A small-molecule ligand and the protein it binds are described below.
Small molecule (SMILES): CC(=O)N[C@H]1[C@H](O[C@H]2[C@H](O)[C@@H](NC(C)=O)CO[C@@H]2CO)O[C@H](CO)[C@@H](O)[C@@H]1O

Binding-site contacts:
Ligand atom C2 contacts residue ASN245 of chain 1.E at 2.5 Å.
Ligand atom C6 contacts residue TRP220 of chain 1.E at 4.1 Å (hydrophobic).
Ligand atom C1 contacts residue ARG222 of chain 1.E at 3.6 Å.
Ligand atom O5 contacts residue ARG222 of chain 1.E at 3.2 Å (salt-bridge).
Ligand atom C3 contacts residue ASN245 of chain 1.E at 3.7 Å.
Ligand atom C4 contacts residue ARG222 of chain 1.E at 3.4 Å.
Ligand atom O5 contacts residue ASN245 of chain 1.E at 2.3 Å (h-bond).
Ligand atom O7 contacts residue ARG222 of chain 1.E at 3.9 Å.
Ligand atom C8 contacts residue ARG244 of chain 1.E at 3.6 Å.
Ligand atom O4 contacts residue ARG222 of chain 1.E at 3.5 Å (salt-bridge).
Ligand atom C3 contacts residue ARG222 of chain 1.E at 3.8 Å.
Ligand atom C7 contacts residue ARG244 of chain 1.E at 3.7 Å.
Ligand atom C7 contacts residue ASN245 of chain 1.E at 3.5 Å.
Ligand atom O3 contacts residue ARG222 of chain 1.E at 3.6 Å.
Ligand atom C5 contacts residue ASN245 of chain 1.E at 3.6 Å.
Ligand atom O5 contacts residue TRP220 of chain 1.E at 3.9 Å.
Ligand atom C8 contacts residue ASN245 of chain 1.E at 3.2 Å.
Ligand atom C6 contacts residue LYS221 of chain 1.E at 4.5 Å.
Ligand atom O5 contacts residue LYS221 of chain 1.E at 4.1 Å.
Ligand atom C5 contacts residue ARG222 of chain 1.E at 4.0 Å.
Ligand atom O6 contacts residue TRP220 of chain 1.E at 4.2 Å.
Ligand atom C1 contacts residue LYS221 of chain 1.E at 4.3 Å.
Ligand atom C2 contacts residue ARG222 of chain 1.E at 3.4 Å.
Ligand atom C6 contacts residue ARG222 of chain 1.E at 4.4 Å.
Ligand atom O7 contacts residue LEU243 of chain 1.E at 3.4 Å (h-bond).
Ligand atom C6 contacts residue ASN245 of chain 1.E at 4.5 Å.
Ligand atom O7 contacts residue ASN245 of chain 1.E at 3.8 Å.
Ligand atom C4 contacts residue ASN245 of chain 1.E at 4.2 Å.
Ligand atom N2 contacts residue ASN245 of chain 1.E at 2.9 Å (h-bond).
Ligand atom C5 contacts residue LYS221 of chain 1.E at 4.0 Å.
Ligand atom O7 contacts residue ARG244 of chain 1.E at 3.2 Å.
Ligand atom C1 contacts residue ASN245 of chain 1.E at 1.4 Å.
Ligand atom O6 contacts residue ASN245 of chain 1.E at 4.0 Å.
Ligand atom N2 contacts residue ARG222 of chain 1.E at 4.4 Å.

Sequence of chain 1.E:
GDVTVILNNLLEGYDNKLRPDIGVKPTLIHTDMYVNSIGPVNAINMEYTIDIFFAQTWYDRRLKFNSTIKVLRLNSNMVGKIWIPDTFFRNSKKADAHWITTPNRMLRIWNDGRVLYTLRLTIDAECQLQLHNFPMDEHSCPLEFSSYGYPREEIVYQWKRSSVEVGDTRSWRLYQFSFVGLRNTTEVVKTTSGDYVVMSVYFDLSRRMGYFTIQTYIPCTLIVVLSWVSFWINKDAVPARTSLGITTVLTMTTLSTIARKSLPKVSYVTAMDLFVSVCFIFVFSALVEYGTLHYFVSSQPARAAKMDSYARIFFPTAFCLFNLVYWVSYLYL